The protein below binds the small molecule below.
Small molecule (SMILES): COc1cc2c(Nc3ccc(Sc4nccn4C)c(Cl)c3)c(C#N)cnc2cc1OCCCN(C)CCO

Sequence of chain 2.M:
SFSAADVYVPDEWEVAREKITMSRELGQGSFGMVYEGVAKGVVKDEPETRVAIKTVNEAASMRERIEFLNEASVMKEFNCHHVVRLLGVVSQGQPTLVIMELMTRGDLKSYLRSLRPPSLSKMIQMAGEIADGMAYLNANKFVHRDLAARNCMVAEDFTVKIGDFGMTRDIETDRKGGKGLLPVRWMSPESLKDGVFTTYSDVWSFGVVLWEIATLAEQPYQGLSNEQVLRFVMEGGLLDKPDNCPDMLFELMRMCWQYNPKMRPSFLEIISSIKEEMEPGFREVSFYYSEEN

Binding-site contacts:
Ligand atom C5 contacts residue MET164 of chain 2.M at 3.6 Å (hydrophobic).
Ligand atom C21 contacts residue MET101 of chain 2.M at 3.7 Å (hydrophobic).
Ligand atom O38 contacts residue ARG106 of chain 2.M at 3.8 Å.
Ligand atom C8 contacts residue MET164 of chain 2.M at 3.7 Å (hydrophobic).
Ligand atom C23 contacts residue VAL35 of chain 2.M at 3.6 Å (hydrophobic).
Ligand atom CL24 contacts residue LYS55 of chain 2.M at 3.2 Å.
Ligand atom S25 contacts residue MET101 of chain 2.M at 3.8 Å.
Ligand atom N27 contacts residue SER31 of chain 2.M at 3.6 Å (h-bond).
Ligand atom N7 contacts residue MET104 of chain 2.M at 2.9 Å (h-bond).
Ligand atom C4 contacts residue MET164 of chain 2.M at 3.3 Å (hydrophobic).
Ligand atom C3 contacts residue MET164 of chain 2.M at 3.9 Å (hydrophobic).
Ligand atom O11 contacts residue LEU27 of chain 2.M at 3.6 Å.
Ligand atom O12 contacts residue LEU27 of chain 2.M at 3.6 Å.
Ligand atom C31 contacts residue MET76 of chain 2.M at 3.7 Å (hydrophobic).
Ligand atom C3 contacts residue MET104 of chain 2.M at 2.9 Å (hydrophobic).
Ligand atom C29 contacts residue GLU72 of chain 2.M at 3.8 Å.
Ligand atom N7 contacts residue MET164 of chain 2.M at 3.4 Å.
Ligand atom C23 contacts residue ALA53 of chain 2.M at 3.9 Å (hydrophobic).
Ligand atom C32 contacts residue MET101 of chain 2.M at 3.6 Å (hydrophobic).
Ligand atom C35 contacts residue THR105 of chain 2.M at 3.7 Å.
Ligand atom CL24 contacts residue ILE54 of chain 2.M at 3.7 Å.
Ligand atom CL24 contacts residue MET101 of chain 2.M at 3.5 Å.
Ligand atom N7 contacts residue LEU103 of chain 2.M at 3.5 Å.
Ligand atom C14 contacts residue THR105 of chain 2.M at 3.4 Å.
Ligand atom C28 contacts residue SER31 of chain 2.M at 3.6 Å.
Ligand atom C2 contacts residue MET104 of chain 2.M at 3.8 Å (hydrophobic).
Ligand atom N27 contacts residue LYS55 of chain 2.M at 3.1 Å (salt-bridge).
Ligand atom C8 contacts residue MET104 of chain 2.M at 3.5 Å (hydrophobic).
Ligand atom C4 contacts residue LEU103 of chain 2.M at 3.8 Å (hydrophobic).
Ligand atom C26 contacts residue PHE69 of chain 2.M at 3.8 Å (hydrophobic).
Ligand atom C28 contacts residue GLU72 of chain 2.M at 3.8 Å.
Ligand atom CL24 contacts residue ALA53 of chain 2.M at 3.7 Å.
Ligand atom C3 contacts residue LEU103 of chain 2.M at 3.7 Å (hydrophobic).
Ligand atom N33 contacts residue MET101 of chain 2.M at 3.1 Å.
Ligand atom C9 contacts residue ALA53 of chain 2.M at 3.8 Å (hydrophobic).
Ligand atom C22 contacts residue MET101 of chain 2.M at 3.5 Å (hydrophobic).
Ligand atom C4 contacts residue MET104 of chain 2.M at 3.6 Å (hydrophobic).
Ligand atom C8 contacts residue GLU102 of chain 2.M at 3.2 Å.
Ligand atom N27 contacts residue PHE69 of chain 2.M at 3.6 Å.
Ligand atom CL24 contacts residue VAL99 of chain 2.M at 3.2 Å.